Sequence of chain 11.A:
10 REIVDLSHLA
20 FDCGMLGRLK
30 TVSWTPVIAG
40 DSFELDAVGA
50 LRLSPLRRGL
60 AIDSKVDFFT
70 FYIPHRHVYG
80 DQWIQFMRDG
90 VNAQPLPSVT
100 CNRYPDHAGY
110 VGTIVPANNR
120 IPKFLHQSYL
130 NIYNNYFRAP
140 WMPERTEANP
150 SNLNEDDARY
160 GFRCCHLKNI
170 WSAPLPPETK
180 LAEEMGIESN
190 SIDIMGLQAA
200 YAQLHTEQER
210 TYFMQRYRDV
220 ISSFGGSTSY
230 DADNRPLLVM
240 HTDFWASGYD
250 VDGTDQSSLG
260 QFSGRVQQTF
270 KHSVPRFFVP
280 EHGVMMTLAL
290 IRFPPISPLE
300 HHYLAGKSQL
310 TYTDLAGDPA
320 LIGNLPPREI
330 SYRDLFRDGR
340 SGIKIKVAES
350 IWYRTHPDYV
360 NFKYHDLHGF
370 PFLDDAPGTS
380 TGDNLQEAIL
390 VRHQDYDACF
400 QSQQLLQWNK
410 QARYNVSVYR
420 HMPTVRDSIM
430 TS

Binding-site contacts:
Ligand atom C2' contacts residue LYS25 of chain 11.C at 3.8 Å.
Ligand atom OP2 contacts residue ASP242 of chain 11.A at 3.9 Å.
Ligand atom C5' contacts residue ASP242 of chain 11.A at 4.4 Å.

A protein and the small-molecule ligand that binds it are described below.
Small molecule (SMILES): Nc1ccn([C@H]2C[C@H](O)[C@@H](COP(=O)(O)O)O2)c(=O)n1

Sequence of chain 11.C:
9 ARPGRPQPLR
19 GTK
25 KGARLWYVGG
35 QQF